Sequence of chain 1.A:
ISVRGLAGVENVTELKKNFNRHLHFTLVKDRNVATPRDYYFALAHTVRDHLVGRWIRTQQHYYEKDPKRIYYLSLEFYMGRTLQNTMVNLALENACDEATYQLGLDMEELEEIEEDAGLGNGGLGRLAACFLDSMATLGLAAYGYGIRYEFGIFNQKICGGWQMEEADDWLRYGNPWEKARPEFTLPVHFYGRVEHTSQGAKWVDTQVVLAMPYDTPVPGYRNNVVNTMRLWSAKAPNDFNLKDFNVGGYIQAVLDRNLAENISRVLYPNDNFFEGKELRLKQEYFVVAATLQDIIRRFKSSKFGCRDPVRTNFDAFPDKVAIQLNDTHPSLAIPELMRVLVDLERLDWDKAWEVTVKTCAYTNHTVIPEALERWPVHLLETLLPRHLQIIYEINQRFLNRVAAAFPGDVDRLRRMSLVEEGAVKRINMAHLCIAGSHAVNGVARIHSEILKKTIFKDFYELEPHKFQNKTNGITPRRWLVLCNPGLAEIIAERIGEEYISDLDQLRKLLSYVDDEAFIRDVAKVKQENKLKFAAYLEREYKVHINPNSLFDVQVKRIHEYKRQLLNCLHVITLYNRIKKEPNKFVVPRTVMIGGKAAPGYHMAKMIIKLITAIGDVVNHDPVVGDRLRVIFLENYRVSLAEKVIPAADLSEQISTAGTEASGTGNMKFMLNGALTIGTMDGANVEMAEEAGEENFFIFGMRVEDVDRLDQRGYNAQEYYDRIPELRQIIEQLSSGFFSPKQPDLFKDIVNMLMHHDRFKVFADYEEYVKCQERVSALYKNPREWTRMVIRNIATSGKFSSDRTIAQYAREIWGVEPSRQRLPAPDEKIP

Sequence of chain 2.A:
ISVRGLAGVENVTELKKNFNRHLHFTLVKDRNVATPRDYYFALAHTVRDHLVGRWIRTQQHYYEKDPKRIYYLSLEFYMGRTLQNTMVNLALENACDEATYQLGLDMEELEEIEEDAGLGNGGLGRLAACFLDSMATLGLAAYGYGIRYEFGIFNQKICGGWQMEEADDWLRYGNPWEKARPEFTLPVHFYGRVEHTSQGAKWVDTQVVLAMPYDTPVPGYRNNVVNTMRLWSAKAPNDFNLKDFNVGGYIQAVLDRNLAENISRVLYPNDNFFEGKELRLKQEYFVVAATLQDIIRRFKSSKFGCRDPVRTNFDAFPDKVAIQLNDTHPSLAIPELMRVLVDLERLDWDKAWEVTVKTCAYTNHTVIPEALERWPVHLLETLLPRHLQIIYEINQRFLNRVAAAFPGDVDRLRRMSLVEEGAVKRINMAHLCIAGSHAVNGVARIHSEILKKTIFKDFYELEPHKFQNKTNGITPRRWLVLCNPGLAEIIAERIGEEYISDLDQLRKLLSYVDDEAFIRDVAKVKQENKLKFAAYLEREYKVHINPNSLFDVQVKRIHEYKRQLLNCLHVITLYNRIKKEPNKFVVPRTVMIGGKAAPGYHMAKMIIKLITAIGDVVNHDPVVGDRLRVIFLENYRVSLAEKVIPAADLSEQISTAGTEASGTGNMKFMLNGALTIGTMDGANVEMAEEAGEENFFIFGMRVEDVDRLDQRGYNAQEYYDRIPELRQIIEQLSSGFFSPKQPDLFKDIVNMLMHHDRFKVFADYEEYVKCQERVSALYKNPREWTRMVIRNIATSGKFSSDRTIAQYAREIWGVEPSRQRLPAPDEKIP

A small-molecule ligand and the protein it binds are described below.
Small molecule (SMILES): O=c1[nH]cnc2c1ncn2[C@@H]1O[C@H](COP(=O)(O)O)[C@@H](O)[C@H]1O

Binding-site contacts:
Ligand atom O3P contacts residue ARG309 of chain 2.A at 3.0 Å (salt-bridge).
Ligand atom O4' contacts residue GLN71 of chain 2.A at 3.6 Å (h-bond).
Ligand atom O1P contacts residue ARG310 of chain 2.A at 2.9 Å (salt-bridge).
Ligand atom C6 contacts residue TYR75 of chain 2.A at 3.6 Å (hydrophobic).
Ligand atom C4' contacts residue GLN72 of chain 2.A at 4.2 Å.
Ligand atom C2' contacts residue VAL45 of chain 1.A at 3.9 Å (hydrophobic).
Ligand atom O2' contacts residue VAL45 of chain 1.A at 4.5 Å.
Ligand atom C2' contacts residue GLN72 of chain 2.A at 4.3 Å.
Ligand atom O2P contacts residue ARG310 of chain 2.A at 3.8 Å.
Ligand atom O3' contacts residue VAL45 of chain 1.A at 4.2 Å.
Ligand atom O3' contacts residue ASP42 of chain 1.A at 4.2 Å.
Ligand atom C2 contacts residue TYR75 of chain 2.A at 3.9 Å (hydrophobic).
Ligand atom O2' contacts residue ASP42 of chain 1.A at 3.5 Å (salt-bridge).
Ligand atom O6 contacts residue TYR75 of chain 2.A at 3.8 Å.
Ligand atom N7 contacts residue TYR75 of chain 2.A at 3.8 Å.
Ligand atom C8 contacts residue TYR75 of chain 2.A at 3.8 Å (hydrophobic).
Ligand atom N9 contacts residue VAL45 of chain 1.A at 4.2 Å.
Ligand atom C4 contacts residue TYR75 of chain 2.A at 3.8 Å (hydrophobic).
Ligand atom O4' contacts residue TYR75 of chain 2.A at 3.5 Å.
Ligand atom C3' contacts residue VAL45 of chain 1.A at 4.4 Å (hydrophobic).
Ligand atom O2' contacts residue GLN72 of chain 2.A at 3.4 Å (h-bond).
Ligand atom C2' contacts residue ASP42 of chain 1.A at 4.2 Å.
Ligand atom O2P contacts residue ARG242 of chain 2.A at 4.5 Å.
Ligand atom N3 contacts residue VAL45 of chain 1.A at 4.3 Å.
Ligand atom C4' contacts residue GLN71 of chain 2.A at 3.6 Å.
Ligand atom C1' contacts residue GLN72 of chain 2.A at 4.0 Å.
Ligand atom C5 contacts residue TYR75 of chain 2.A at 3.7 Å (hydrophobic).
Ligand atom C5 contacts residue VAL45 of chain 1.A at 4.2 Å (hydrophobic).
Ligand atom N3 contacts residue TYR75 of chain 2.A at 3.7 Å.
Ligand atom C4 contacts residue VAL45 of chain 1.A at 4.0 Å (hydrophobic).
Ligand atom N1 contacts residue TYR75 of chain 2.A at 3.7 Å.
Ligand atom P contacts residue ARG310 of chain 2.A at 3.9 Å.
Ligand atom N9 contacts residue TYR75 of chain 2.A at 3.8 Å.
Ligand atom O4' contacts residue GLN72 of chain 2.A at 4.2 Å.
Ligand atom O3P contacts residue ARG310 of chain 2.A at 4.1 Å.
Ligand atom N3 contacts residue GLN72 of chain 2.A at 3.9 Å.
Ligand atom C5' contacts residue GLN71 of chain 2.A at 4.0 Å.
Ligand atom O2P contacts residue ARG309 of chain 2.A at 4.1 Å.
Ligand atom C1' contacts residue TYR75 of chain 2.A at 4.0 Å (hydrophobic).
Ligand atom P contacts residue ARG309 of chain 2.A at 4.3 Å.